Sequence of chain 1.D:
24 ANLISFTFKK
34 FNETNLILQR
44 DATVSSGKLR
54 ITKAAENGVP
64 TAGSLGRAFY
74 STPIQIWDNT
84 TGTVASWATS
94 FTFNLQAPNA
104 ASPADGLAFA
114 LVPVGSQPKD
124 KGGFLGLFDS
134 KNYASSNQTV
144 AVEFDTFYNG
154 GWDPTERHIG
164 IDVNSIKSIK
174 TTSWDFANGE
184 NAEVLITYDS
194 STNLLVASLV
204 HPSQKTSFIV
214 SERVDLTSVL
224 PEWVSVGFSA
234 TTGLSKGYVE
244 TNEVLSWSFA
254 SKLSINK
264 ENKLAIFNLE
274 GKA

This small molecule binds to this protein.
Small molecule (SMILES): Nc1ncnc2[nH]cnc12

Sequence of chain 1.B:
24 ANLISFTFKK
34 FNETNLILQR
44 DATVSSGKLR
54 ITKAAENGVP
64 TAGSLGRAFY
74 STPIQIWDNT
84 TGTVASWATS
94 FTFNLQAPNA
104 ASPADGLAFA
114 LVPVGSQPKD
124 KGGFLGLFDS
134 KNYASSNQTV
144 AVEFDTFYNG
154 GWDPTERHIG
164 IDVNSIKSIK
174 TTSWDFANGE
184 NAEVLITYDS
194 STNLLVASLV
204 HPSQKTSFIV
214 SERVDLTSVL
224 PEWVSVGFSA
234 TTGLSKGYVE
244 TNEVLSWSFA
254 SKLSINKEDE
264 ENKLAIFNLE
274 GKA

Binding-site contacts:
Ligand atom C5 contacts residue LEU188 of chain 1.B at 4.5 Å (hydrophobic).
Ligand atom C2 contacts residue ILE212 of chain 1.B at 3.5 Å (hydrophobic).
Ligand atom C6 contacts residue THR190 of chain 1.B at 3.3 Å.
Ligand atom N3 contacts residue SER201 of chain 1.D at 2.9 Å (h-bond).
Ligand atom N3 contacts residue LEU188 of chain 1.D at 4.3 Å.
Ligand atom N6 contacts residue THR190 of chain 1.B at 2.7 Å (h-bond).
Ligand atom N3 contacts residue ADE1 of chain 1.V at 4.2 Å.
Ligand atom N6 contacts residue VAL199 of chain 1.B at 3.1 Å (h-bond).
Ligand atom C5 contacts residue THR190 of chain 1.B at 3.3 Å.
Ligand atom N1 contacts residue ILE212 of chain 1.B at 4.1 Å.
Ligand atom C6 contacts residue LEU188 of chain 1.B at 3.6 Å (hydrophobic).
Ligand atom C8 contacts residue VAL203 of chain 1.D at 4.4 Å (hydrophobic).
Ligand atom C5 contacts residue VAL199 of chain 1.B at 3.8 Å (hydrophobic).
Ligand atom N3 contacts residue ILE212 of chain 1.B at 4.0 Å.
Ligand atom C2 contacts residue SER201 of chain 1.D at 3.2 Å.
Ligand atom C6 contacts residue VAL199 of chain 1.B at 3.6 Å (hydrophobic).
Ligand atom C4 contacts residue VAL203 of chain 1.D at 3.7 Å (hydrophobic).
Ligand atom N3 contacts residue VAL199 of chain 1.B at 4.4 Å.
Ligand atom N6 contacts residue ILE189 of chain 1.B at 4.3 Å.
Ligand atom C2 contacts residue VAL199 of chain 1.B at 4.1 Å (hydrophobic).
Ligand atom N1 contacts residue LEU188 of chain 1.B at 3.5 Å.
Ligand atom C4 contacts residue VAL199 of chain 1.B at 4.2 Å (hydrophobic).
Ligand atom N1 contacts residue ADE1 of chain 1.V at 3.9 Å.
Ligand atom C2 contacts residue ADE1 of chain 1.V at 3.4 Å.
Ligand atom N9 contacts residue GLU186 of chain 1.D at 4.4 Å.
Ligand atom N9 contacts residue VAL203 of chain 1.D at 3.6 Å.
Ligand atom C8 contacts residue THR190 of chain 1.B at 3.9 Å.
Ligand atom N1 contacts residue SER201 of chain 1.B at 3.7 Å.
Ligand atom N6 contacts residue ALA200 of chain 1.B at 4.5 Å.
Ligand atom C8 contacts residue GLU186 of chain 1.D at 4.2 Å.
Ligand atom N7 contacts residue VAL199 of chain 1.B at 4.0 Å.
Ligand atom N3 contacts residue VAL203 of chain 1.D at 3.8 Å.
Ligand atom N7 contacts residue THR190 of chain 1.B at 2.6 Å (h-bond).
Ligand atom N6 contacts residue LEU188 of chain 1.B at 3.5 Å.
Ligand atom C2 contacts residue SER201 of chain 1.B at 4.3 Å.
Ligand atom C2 contacts residue LEU188 of chain 1.B at 4.2 Å (hydrophobic).
Ligand atom N1 contacts residue VAL199 of chain 1.B at 3.7 Å.
Ligand atom C4 contacts residue SER201 of chain 1.D at 4.0 Å.